Sequence of chain 1.D:
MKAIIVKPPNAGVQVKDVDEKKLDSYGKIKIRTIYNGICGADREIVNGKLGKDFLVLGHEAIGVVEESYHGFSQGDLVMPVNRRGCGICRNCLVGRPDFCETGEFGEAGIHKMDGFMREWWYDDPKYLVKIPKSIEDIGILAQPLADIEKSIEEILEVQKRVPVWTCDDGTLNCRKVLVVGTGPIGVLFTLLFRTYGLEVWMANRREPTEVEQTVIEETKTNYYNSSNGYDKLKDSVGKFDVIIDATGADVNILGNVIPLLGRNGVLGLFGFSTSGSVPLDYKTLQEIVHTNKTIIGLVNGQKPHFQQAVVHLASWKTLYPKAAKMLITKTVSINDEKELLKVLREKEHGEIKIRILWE

Binding-site contacts:
Ligand atom O2 contacts residue NAP1 of chain 1.X at 4.1 Å.
Ligand atom C2 contacts residue HIS66 of chain 1.D at 4.3 Å.
Ligand atom O2 contacts residue XYP1 of chain 1.Z at 0.0 Å (h-bond).
Ligand atom C4 contacts residue ASN307 of chain 1.D at 3.8 Å.
Ligand atom C4 contacts residue GLU114 of chain 1.D at 3.7 Å.
Ligand atom O1 contacts residue NAP1 of chain 1.X at 2.9 Å.
Ligand atom O3 contacts residue GLN150 of chain 1.D at 3.3 Å (h-bond).
Ligand atom C3 contacts residue GLN150 of chain 1.D at 4.1 Å.
Ligand atom C2 contacts residue XYP1 of chain 1.Z at 0.0 Å.
Ligand atom O4 contacts residue XYP1 of chain 1.Z at 0.0 Å (h-bond).
Ligand atom O2 contacts residue ASP154 of chain 1.D at 2.5 Å (salt-bridge).
Ligand atom C1 contacts residue NAP1 of chain 1.X at 4.2 Å.
Ligand atom O2 contacts residue HIS66 of chain 1.D at 4.4 Å.
Ligand atom C5 contacts residue XYP1 of chain 1.Z at 0.0 Å.
Ligand atom C4 contacts residue ASN89 of chain 1.D at 4.0 Å.
Ligand atom O3 contacts residue ASN307 of chain 1.D at 3.0 Å (h-bond).
Ligand atom C2 contacts residue ASP154 of chain 1.D at 3.5 Å.
Ligand atom C1 contacts residue ALA41 of chain 1.D at 4.3 Å (hydrophobic).
Ligand atom O3 contacts residue ASN89 of chain 1.D at 3.1 Å (h-bond).
Ligand atom C1 contacts residue ASP154 of chain 1.D at 4.4 Å.
Ligand atom C5 contacts residue GLU114 of chain 1.D at 4.0 Å.
Ligand atom O3 contacts residue XYP1 of chain 1.Z at 0.0 Å (h-bond).
Ligand atom O5 contacts residue ALA41 of chain 1.D at 4.2 Å.
Ligand atom C1 contacts residue XYP1 of chain 1.Z at 0.0 Å.
Ligand atom C3 contacts residue ASN89 of chain 1.D at 3.9 Å.
Ligand atom O2 contacts residue ZN1 of chain 1.BA at 4.2 Å.
Ligand atom O4 contacts residue ASN307 of chain 1.D at 3.0 Å (h-bond).
Ligand atom C4 contacts residue XYP1 of chain 1.Z at 0.0 Å.
Ligand atom O5 contacts residue XYP1 of chain 1.Z at 0.0 Å (h-bond).
Ligand atom C3 contacts residue XYP1 of chain 1.Z at 0.0 Å.
Ligand atom C3 contacts residue ASP154 of chain 1.D at 3.5 Å.
Ligand atom O2 contacts residue GLN150 of chain 1.D at 3.2 Å (h-bond).
Ligand atom O1 contacts residue XYP1 of chain 1.Z at 1.4 Å.
Ligand atom O4 contacts residue ARG90 of chain 1.D at 3.6 Å (salt-bridge).
Ligand atom C2 contacts residue ASN89 of chain 1.D at 4.0 Å.
Ligand atom O4 contacts residue GLU114 of chain 1.D at 3.3 Å (salt-bridge).
Ligand atom O1 contacts residue ASP154 of chain 1.D at 4.1 Å.
Ligand atom C3 contacts residue ASN307 of chain 1.D at 3.9 Å.
Ligand atom O3 contacts residue ASP154 of chain 1.D at 3.1 Å (salt-bridge).
Ligand atom C2 contacts residue GLN150 of chain 1.D at 3.7 Å.

A protein and the small-molecule ligand that binds it are described below.
Small molecule (SMILES): O[C@@H]1[C@@H](O)[C@@H](O)OC[C@H]1O